Sequence of chain 1.B:
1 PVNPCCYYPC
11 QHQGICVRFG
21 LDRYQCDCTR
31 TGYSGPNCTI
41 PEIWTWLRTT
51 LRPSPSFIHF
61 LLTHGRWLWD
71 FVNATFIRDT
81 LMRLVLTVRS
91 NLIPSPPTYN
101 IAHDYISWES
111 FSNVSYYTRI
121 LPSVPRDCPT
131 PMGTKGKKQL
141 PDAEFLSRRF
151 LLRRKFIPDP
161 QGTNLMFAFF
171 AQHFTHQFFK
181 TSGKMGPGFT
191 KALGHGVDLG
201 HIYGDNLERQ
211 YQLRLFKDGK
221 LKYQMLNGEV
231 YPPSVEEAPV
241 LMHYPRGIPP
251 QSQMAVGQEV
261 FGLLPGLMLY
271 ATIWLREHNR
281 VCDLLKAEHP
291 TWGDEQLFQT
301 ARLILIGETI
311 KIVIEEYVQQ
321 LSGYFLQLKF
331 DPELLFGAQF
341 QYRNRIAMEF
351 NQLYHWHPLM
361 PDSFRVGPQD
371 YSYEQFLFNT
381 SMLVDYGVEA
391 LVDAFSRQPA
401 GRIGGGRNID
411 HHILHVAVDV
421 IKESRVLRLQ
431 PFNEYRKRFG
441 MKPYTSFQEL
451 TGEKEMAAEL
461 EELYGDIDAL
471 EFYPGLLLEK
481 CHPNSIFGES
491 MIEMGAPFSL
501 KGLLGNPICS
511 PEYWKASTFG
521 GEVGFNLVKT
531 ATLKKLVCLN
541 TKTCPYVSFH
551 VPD

A small-molecule ligand and the protein it binds are described below.
Small molecule (SMILES): CC(=O)N[C@H]1[C@H](O[C@H]2[C@H](O)[C@@H](NC(C)=O)CO[C@@H]2CO)O[C@H](CO)[C@@H](O[C@H]2O[C@H](CO[C@@H]3O[C@H](CO)[C@@H](O)[C@H](O)[C@@H]3O)[C@@H](O)[C@H](O)[C@@H]2O)[C@@H]1O

Binding-site contacts:
Ligand atom C4 contacts residue TYR371 of chain 1.B at 4.1 Å (hydrophobic).
Ligand atom C3 contacts residue GLN369 of chain 1.B at 3.0 Å.
Ligand atom N2 contacts residue ASN379 of chain 1.B at 2.9 Å (h-bond).
Ligand atom C6 contacts residue GLN369 of chain 1.B at 3.7 Å.
Ligand atom C6 contacts residue TYR371 of chain 1.B at 3.4 Å (hydrophobic).
Ligand atom C5 contacts residue ASP385 of chain 1.B at 3.8 Å.
Ligand atom C4 contacts residue GLN369 of chain 1.B at 3.4 Å.
Ligand atom O5 contacts residue ASN379 of chain 1.B at 2.4 Å (h-bond).
Ligand atom C6 contacts residue MET382 of chain 1.B at 4.1 Å (hydrophobic).
Ligand atom O7 contacts residue GLU374 of chain 1.B at 4.1 Å.
Ligand atom C2 contacts residue ASN379 of chain 1.B at 2.4 Å.
Ligand atom O3 contacts residue GLN369 of chain 1.B at 3.7 Å.
Ligand atom C6 contacts residue ASP385 of chain 1.B at 3.8 Å.
Ligand atom C5 contacts residue GLN369 of chain 1.B at 3.9 Å.
Ligand atom C1 contacts residue TYR371 of chain 1.B at 3.6 Å (hydrophobic).
Ligand atom C6 contacts residue GLN375 of chain 1.B at 3.9 Å.
Ligand atom O7 contacts residue GLN375 of chain 1.B at 3.6 Å.
Ligand atom O6 contacts residue GLN375 of chain 1.B at 3.8 Å.
Ligand atom C7 contacts residue ASN379 of chain 1.B at 3.6 Å.
Ligand atom O4 contacts residue GLN369 of chain 1.B at 3.2 Å (h-bond).
Ligand atom C1 contacts residue SER381 of chain 1.B at 3.9 Å.
Ligand atom C2 contacts residue GLN375 of chain 1.B at 3.9 Å.
Ligand atom C2 contacts residue GLN369 of chain 1.B at 4.0 Å.
Ligand atom C8 contacts residue ASP385 of chain 1.B at 3.5 Å.
Ligand atom C5 contacts residue ASN379 of chain 1.B at 3.6 Å.
Ligand atom O5 contacts residue MET382 of chain 1.B at 3.4 Å.
Ligand atom C3 contacts residue ASN379 of chain 1.B at 3.8 Å.
Ligand atom C6 contacts residue TYR386 of chain 1.B at 3.8 Å (hydrophobic).
Ligand atom O5 contacts residue TYR371 of chain 1.B at 3.8 Å.
Ligand atom O5 contacts residue GLN375 of chain 1.B at 4.0 Å.
Ligand atom O6 contacts residue ASP385 of chain 1.B at 2.7 Å (salt-bridge).
Ligand atom C5 contacts residue TYR371 of chain 1.B at 3.9 Å (hydrophobic).
Ligand atom C1 contacts residue GLN375 of chain 1.B at 3.8 Å.
Ligand atom O6 contacts residue MET382 of chain 1.B at 3.6 Å.
Ligand atom O6 contacts residue TYR386 of chain 1.B at 3.4 Å.
Ligand atom C5 contacts residue GLN369 of chain 1.B at 3.6 Å.
Ligand atom C1 contacts residue ASN379 of chain 1.B at 1.4 Å.
Ligand atom C1 contacts residue GLN369 of chain 1.B at 4.1 Å.
Ligand atom O4 contacts residue GLN369 of chain 1.B at 3.0 Å (h-bond).
Ligand atom O7 contacts residue ASN379 of chain 1.B at 3.9 Å.